Binding-site contacts:
Ligand atom C1 contacts residue ARG147 of chain 1.B at 4.2 Å.
Ligand atom O2P contacts residue LEU117 of chain 1.B at 4.5 Å.
Ligand atom O2P contacts residue SER116 of chain 1.B at 2.5 Å (h-bond).
Ligand atom O3P contacts residue LEU145 of chain 1.B at 4.1 Å.
Ligand atom O2P contacts residue ARG148 of chain 1.B at 3.9 Å.
Ligand atom C3 contacts residue HIS48 of chain 1.B at 3.5 Å.
Ligand atom C1 contacts residue LEU25 of chain 1.B at 4.2 Å (hydrophobic).
Ligand atom O3P contacts residue ARG147 of chain 1.B at 3.4 Å (salt-bridge).
Ligand atom O2P contacts residue GLY146 of chain 1.B at 3.6 Å.
Ligand atom P contacts residue ARG147 of chain 1.B at 3.5 Å.
Ligand atom P contacts residue SER116 of chain 1.B at 1.6 Å.
Ligand atom P contacts residue GLY146 of chain 1.B at 4.2 Å.
Ligand atom C2 contacts residue HIS48 of chain 1.B at 4.5 Å.
Ligand atom O1P contacts residue SER116 of chain 1.B at 2.5 Å (h-bond).
Ligand atom C2 contacts residue LEU117 of chain 1.B at 4.0 Å (hydrophobic).
Ligand atom O3P contacts residue HIS48 of chain 1.B at 3.7 Å.
Ligand atom P contacts residue HIS48 of chain 1.B at 3.9 Å.
Ligand atom O1P contacts residue ARG147 of chain 1.B at 3.4 Å.
Ligand atom C2 contacts residue ARG147 of chain 1.B at 4.3 Å.
Ligand atom C3 contacts residue SER116 of chain 1.B at 3.2 Å.
Ligand atom O2P contacts residue ARG147 of chain 1.B at 2.7 Å (salt-bridge).
Ligand atom O3P contacts residue GLY146 of chain 1.B at 3.7 Å.
Ligand atom C2 contacts residue ARG148 of chain 1.B at 4.3 Å.
Ligand atom C3 contacts residue ALA118 of chain 1.B at 3.6 Å (hydrophobic).
Ligand atom C3 contacts residue LEU117 of chain 1.B at 3.4 Å (hydrophobic).
Ligand atom O3P contacts residue CYS143 of chain 1.B at 3.9 Å.
Ligand atom O1P contacts residue HIS48 of chain 1.B at 4.0 Å.
Ligand atom O2P contacts residue LEU115 of chain 1.B at 4.2 Å.
Ligand atom O3P contacts residue SER116 of chain 1.B at 2.5 Å (h-bond).
Ligand atom C2 contacts residue SER116 of chain 1.B at 3.1 Å.

This small molecule binds to this protein.
Small molecule (SMILES): CC(C)OP(=O)(O)O

Sequence of chain 1.B:
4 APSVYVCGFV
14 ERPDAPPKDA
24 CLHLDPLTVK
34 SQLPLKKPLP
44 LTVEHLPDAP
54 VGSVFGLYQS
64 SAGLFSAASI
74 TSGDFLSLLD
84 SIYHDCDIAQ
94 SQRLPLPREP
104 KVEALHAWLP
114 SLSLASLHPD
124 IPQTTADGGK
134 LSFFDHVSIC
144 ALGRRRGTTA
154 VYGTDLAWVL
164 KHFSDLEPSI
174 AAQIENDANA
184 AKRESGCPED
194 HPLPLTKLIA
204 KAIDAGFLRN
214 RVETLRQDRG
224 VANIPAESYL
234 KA